This small molecule binds to this protein.
Small molecule (SMILES): CC(=O)N[C@H]1[C@H](O[C@H]2[C@H](O)[C@@H](NC(C)=O)CO[C@@H]2CO)O[C@H](CO)[C@@H](O)[C@@H]1O

Sequence of chain 1.K:
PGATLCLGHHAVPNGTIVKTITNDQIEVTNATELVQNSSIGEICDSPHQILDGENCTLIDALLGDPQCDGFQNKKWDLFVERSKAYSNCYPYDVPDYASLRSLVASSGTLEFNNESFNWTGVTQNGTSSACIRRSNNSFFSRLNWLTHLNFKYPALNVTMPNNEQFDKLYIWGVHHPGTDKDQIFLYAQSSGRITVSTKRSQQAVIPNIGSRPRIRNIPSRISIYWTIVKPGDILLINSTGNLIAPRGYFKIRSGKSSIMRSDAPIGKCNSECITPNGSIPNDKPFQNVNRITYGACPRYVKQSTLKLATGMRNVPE

Sequence of chain 1.L:
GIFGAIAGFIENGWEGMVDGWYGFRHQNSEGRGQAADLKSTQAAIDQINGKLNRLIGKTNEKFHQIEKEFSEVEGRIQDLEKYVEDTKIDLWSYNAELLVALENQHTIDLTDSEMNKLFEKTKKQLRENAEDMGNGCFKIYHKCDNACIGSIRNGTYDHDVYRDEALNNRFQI

Binding-site contacts:
Ligand atom C2 contacts residue ASN32 of chain 1.K at 2.4 Å.
Ligand atom C5 contacts residue ASN32 of chain 1.K at 3.6 Å.
Ligand atom C3 contacts residue ASN32 of chain 1.K at 3.8 Å.
Ligand atom O5 contacts residue THR312 of chain 1.K at 3.4 Å (h-bond).
Ligand atom N2 contacts residue ASN32 of chain 1.K at 2.9 Å (h-bond).
Ligand atom C1 contacts residue ASN32 of chain 1.K at 1.4 Å.
Ligand atom O6 contacts residue LEU52 of chain 1.L at 3.8 Å.
Ligand atom C7 contacts residue ASN32 of chain 1.K at 3.5 Å.
Ligand atom C1 contacts residue THR312 of chain 1.K at 3.8 Å.
Ligand atom C5 contacts residue THR312 of chain 1.K at 4.5 Å.
Ligand atom O5 contacts residue ASN32 of chain 1.K at 2.3 Å (h-bond).
Ligand atom C6 contacts residue LEU52 of chain 1.L at 4.3 Å (hydrophobic).
Ligand atom O7 contacts residue ASN32 of chain 1.K at 3.6 Å (h-bond).
Ligand atom C4 contacts residue ASN32 of chain 1.K at 4.2 Å.